Sequence of chain 1.D:
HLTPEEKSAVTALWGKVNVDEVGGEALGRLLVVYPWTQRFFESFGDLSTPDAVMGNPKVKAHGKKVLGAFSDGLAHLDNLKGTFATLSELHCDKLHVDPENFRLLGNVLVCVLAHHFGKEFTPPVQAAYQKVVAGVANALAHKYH

Binding-site contacts:
Ligand atom C1A contacts residue HIS63 of chain 1.D at 3.4 Å.
Ligand atom CMB contacts residue PHE71 of chain 1.D at 3.7 Å (hydrophobic).
Ligand atom CAB contacts residue PHE71 of chain 1.D at 3.7 Å (hydrophobic).
Ligand atom NC contacts residue HIS92 of chain 1.D at 3.2 Å (h-bond).
Ligand atom C4A contacts residue HIS92 of chain 1.D at 3.6 Å.
Ligand atom CMA contacts residue LEU88 of chain 1.D at 3.6 Å (hydrophobic).
Ligand atom C2D contacts residue PHE42 of chain 1.D at 3.8 Å (hydrophobic).
Ligand atom NA contacts residue HIS92 of chain 1.D at 2.9 Å (h-bond).
Ligand atom CBC contacts residue THR38 of chain 1.D at 3.7 Å.
Ligand atom C1D contacts residue PHE42 of chain 1.D at 3.7 Å (hydrophobic).
Ligand atom CMD contacts residue PHE42 of chain 1.D at 3.7 Å (hydrophobic).
Ligand atom C4B contacts residue LEU106 of chain 1.D at 3.8 Å (hydrophobic).
Ligand atom CBA contacts residue LEU91 of chain 1.D at 3.5 Å (hydrophobic).
Ligand atom CMB contacts residue ALA70 of chain 1.D at 3.8 Å (hydrophobic).
Ligand atom CHC contacts residue LEU106 of chain 1.D at 3.4 Å (hydrophobic).
Ligand atom C2D contacts residue LEU96 of chain 1.D at 3.6 Å (hydrophobic).
Ligand atom CHD contacts residue PHE42 of chain 1.D at 3.5 Å (hydrophobic).
Ligand atom C4C contacts residue HIS92 of chain 1.D at 3.7 Å.
Ligand atom C1A contacts residue HIS92 of chain 1.D at 3.6 Å.
Ligand atom CAC contacts residue PHE41 of chain 1.D at 3.8 Å (hydrophobic).
Ligand atom CAC contacts residue VAL98 of chain 1.D at 3.6 Å (hydrophobic).
Ligand atom CBB contacts residue LEU141 of chain 1.D at 3.5 Å (hydrophobic).
Ligand atom C3A contacts residue LEU88 of chain 1.D at 3.6 Å (hydrophobic).
Ligand atom C1D contacts residue HIS92 of chain 1.D at 3.7 Å.
Ligand atom CMB contacts residue VAL67 of chain 1.D at 3.7 Å (hydrophobic).
Ligand atom CMC contacts residue ASN102 of chain 1.D at 3.7 Å.
Ligand atom ND contacts residue HIS63 of chain 1.D at 3.6 Å.
Ligand atom C4B contacts residue LEU141 of chain 1.D at 3.8 Å (hydrophobic).
Ligand atom CAB contacts residue LEU106 of chain 1.D at 3.6 Å (hydrophobic).
Ligand atom NI contacts residue HIS92 of chain 1.D at 2.1 Å.
Ligand atom CMD contacts residue PHE41 of chain 1.D at 3.3 Å (hydrophobic).
Ligand atom CBC contacts residue PHE41 of chain 1.D at 3.7 Å (hydrophobic).
Ligand atom CMA contacts residue LYS66 of chain 1.D at 3.5 Å.
Ligand atom C4D contacts residue HIS92 of chain 1.D at 3.6 Å.
Ligand atom ND contacts residue HIS92 of chain 1.D at 2.9 Å (h-bond).
Ligand atom C4D contacts residue HIS63 of chain 1.D at 3.2 Å.
Ligand atom C3B contacts residue LEU141 of chain 1.D at 3.7 Å (hydrophobic).
Ligand atom CHA contacts residue HIS63 of chain 1.D at 3.0 Å.
Ligand atom NB contacts residue HIS92 of chain 1.D at 3.1 Å (h-bond).
Ligand atom C3D contacts residue HIS63 of chain 1.D at 3.7 Å.

The protein below binds the small molecule below.
Small molecule (SMILES): C=CC1=C(C)C2=N3->[Ni]45<-N6=C(C=c7c(C)c(C=C)c(n74)=C2)C(C)=C(CCC(=O)O)C6=Cc2c(CCC(=O)O)c(C)c(n25)C=C13